Sequence of chain 1.A:
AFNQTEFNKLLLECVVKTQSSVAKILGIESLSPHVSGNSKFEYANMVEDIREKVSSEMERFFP

Sequence of chain 1.B:
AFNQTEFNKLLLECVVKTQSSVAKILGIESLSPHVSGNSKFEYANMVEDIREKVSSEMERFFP

Binding-site contacts:
Ligand atom CA contacts residue TYR45 of chain 1.D at 3.7 Å (hydrophobic).
Ligand atom O contacts residue LYS42 of chain 1.B at 2.6 Å (salt-bridge).
Ligand atom CB contacts residue GLY29 of chain 1.D at 3.8 Å.
Ligand atom N contacts residue TYR45 of chain 1.D at 3.8 Å.
Ligand atom CZ contacts residue SER23 of chain 1.A at 3.5 Å.
Ligand atom OXT contacts residue LYS19 of chain 1.A at 2.9 Å (salt-bridge).
Ligand atom O contacts residue LYS19 of chain 1.A at 3.0 Å (salt-bridge).
Ligand atom OD2 contacts residue SER22 of chain 1.D at 3.2 Å (h-bond).
Ligand atom CD1 contacts residue VAL49 of chain 1.D at 4.0 Å (hydrophobic).
Ligand atom CG contacts residue SER22 of chain 1.D at 3.8 Å.
Ligand atom O contacts residue LYS26 of chain 1.D at 3.1 Å (salt-bridge).
Ligand atom CZ contacts residue GLN21 of chain 1.D at 3.5 Å.
Ligand atom O contacts residue TYR45 of chain 1.D at 3.1 Å.
Ligand atom N contacts residue GLY29 of chain 1.D at 3.9 Å.
Ligand atom CB contacts residue PHE43 of chain 1.B at 4.0 Å (hydrophobic).
Ligand atom CE2 contacts residue ALA25 of chain 1.D at 3.7 Å (hydrophobic).
Ligand atom CG2 contacts residue VAL49 of chain 1.D at 3.8 Å (hydrophobic).
Ligand atom CE1 contacts residue ILE52 of chain 1.D at 3.7 Å (hydrophobic).
Ligand atom C contacts residue LYS42 of chain 1.B at 3.8 Å.
Ligand atom CE1 contacts residue LYS19 of chain 1.A at 3.9 Å.
Ligand atom CA contacts residue ARG53 of chain 1.D at 3.7 Å.
Ligand atom N contacts residue TYR45 of chain 1.D at 3.4 Å.
Ligand atom C contacts residue TYR45 of chain 1.D at 3.9 Å (hydrophobic).
Ligand atom CD2 contacts residue TYR45 of chain 1.D at 3.5 Å (hydrophobic).
Ligand atom CD2 contacts residue VAL49 of chain 1.D at 3.8 Å (hydrophobic).
Ligand atom N contacts residue TYR45 of chain 1.D at 3.9 Å.
Ligand atom O contacts residue TYR45 of chain 1.D at 3.9 Å.
Ligand atom CE2 contacts residue TYR45 of chain 1.D at 3.7 Å (hydrophobic).
Ligand atom CB contacts residue VAL49 of chain 1.D at 3.8 Å (hydrophobic).
Ligand atom O contacts residue PHE43 of chain 1.B at 3.7 Å.
Ligand atom OD1 contacts residue SER22 of chain 1.D at 3.6 Å.
Ligand atom CE2 contacts residue VAL49 of chain 1.D at 4.0 Å (hydrophobic).
Ligand atom O contacts residue ARG53 of chain 1.D at 3.5 Å (salt-bridge).
Ligand atom C contacts residue TYR45 of chain 1.D at 3.5 Å (hydrophobic).
Ligand atom O contacts residue TYR45 of chain 1.D at 2.8 Å (h-bond).
Ligand atom CA contacts residue GLY29 of chain 1.D at 3.9 Å.
Ligand atom CE2 contacts residue GLN21 of chain 1.D at 3.8 Å.
Ligand atom C contacts residue LYS19 of chain 1.A at 3.4 Å.
Ligand atom CG contacts residue VAL49 of chain 1.D at 3.9 Å (hydrophobic).
Ligand atom CB contacts residue ARG53 of chain 1.D at 3.6 Å.

The protein below binds the small molecule below.
Small molecule (SMILES): CC(C)[C@H](NC(=O)[C@@H](N)CC(=O)O)C(=O)N[C@@H](CCC(=O)O)C(=O)N1CCC[C@H]1C(=O)NCC(=O)N[C@@H](CC(=O)O)C(=O)N[C@@H](CC(=O)O)C(=O)N[C@@H](Cc1ccccc1)C(=O)O

Sequence of chain 1.D:
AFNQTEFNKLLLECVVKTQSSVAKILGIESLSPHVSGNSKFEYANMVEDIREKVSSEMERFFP